Binding-site contacts:
Ligand atom O1P contacts residue ARG61 of chain 1.A at 2.9 Å (salt-bridge).
Ligand atom CA contacts residue ASN180 of chain 1.A at 3.3 Å.
Ligand atom NE contacts residue GLU19 of chain 1.A at 2.8 Å (salt-bridge).
Ligand atom N contacts residue GLU187 of chain 1.A at 2.6 Å (salt-bridge).
Ligand atom O2P contacts residue ARG134 of chain 1.A at 2.8 Å (salt-bridge).
Ligand atom OG contacts residue PEG1 of chain 1.G at 3.2 Å (h-bond).
Ligand atom O contacts residue UVZ1 of chain 1.C at 3.1 Å.
Ligand atom CD contacts residue PEG1 of chain 1.G at 2.9 Å.
Ligand atom NH2 contacts residue ASP220 of chain 1.A at 2.9 Å (salt-bridge).
Ligand atom O contacts residue UVZ1 of chain 1.C at 3.5 Å.
Ligand atom O contacts residue GLU187 of chain 1.A at 3.5 Å (salt-bridge).
Ligand atom CZ contacts residue ASP220 of chain 1.A at 3.5 Å.
Ligand atom NE contacts residue ASP220 of chain 1.A at 2.6 Å (salt-bridge).
Ligand atom N contacts residue ASN180 of chain 1.A at 2.9 Å (h-bond).
Ligand atom O contacts residue VAL51 of chain 1.A at 3.1 Å.
Ligand atom N contacts residue ASN231 of chain 1.A at 2.9 Å (h-bond).
Ligand atom O contacts residue ASN231 of chain 1.A at 2.9 Å (h-bond).
Ligand atom O2P contacts residue ARG61 of chain 1.A at 3.0 Å (salt-bridge).
Ligand atom CB contacts residue LEU234 of chain 1.A at 3.4 Å (hydrophobic).
Ligand atom NH1 contacts residue PEG1 of chain 1.G at 2.8 Å (h-bond).
Ligand atom CA contacts residue PEG1 of chain 1.G at 3.6 Å.
Ligand atom O3P contacts residue TYR135 of chain 1.A at 2.6 Å (h-bond).
Ligand atom CB contacts residue PEG1 of chain 1.G at 3.5 Å.
Ligand atom N contacts residue PEG1 of chain 1.G at 3.0 Å (h-bond).
Ligand atom CB contacts residue PEG1 of chain 1.G at 3.0 Å.
Ligand atom CB contacts residue ASN180 of chain 1.A at 3.2 Å.
Ligand atom C contacts residue VAL51 of chain 1.A at 3.6 Å (hydrophobic).
Ligand atom CB contacts residue ASN231 of chain 1.A at 2.5 Å.
Ligand atom NE contacts residue VAL51 of chain 1.A at 3.6 Å.
Ligand atom CA contacts residue GLU187 of chain 1.A at 3.5 Å.
Ligand atom CG contacts residue GLU19 of chain 1.A at 3.5 Å.
Ligand atom NH2 contacts residue GLU19 of chain 1.A at 2.9 Å (salt-bridge).
Ligand atom O contacts residue LEU179 of chain 1.A at 3.6 Å.
Ligand atom NH2 contacts residue LEU48 of chain 1.A at 3.4 Å.
Ligand atom N contacts residue LEU179 of chain 1.A at 3.5 Å.
Ligand atom O3P contacts residue ARG134 of chain 1.A at 2.9 Å (salt-bridge).
Ligand atom C contacts residue ASN180 of chain 1.A at 3.6 Å.
Ligand atom CG contacts residue PEG1 of chain 1.G at 3.5 Å.
Ligand atom N contacts residue PEG1 of chain 1.G at 3.2 Å (h-bond).
Ligand atom CD contacts residue ASP220 of chain 1.A at 3.4 Å.

Sequence of chain 1.A:
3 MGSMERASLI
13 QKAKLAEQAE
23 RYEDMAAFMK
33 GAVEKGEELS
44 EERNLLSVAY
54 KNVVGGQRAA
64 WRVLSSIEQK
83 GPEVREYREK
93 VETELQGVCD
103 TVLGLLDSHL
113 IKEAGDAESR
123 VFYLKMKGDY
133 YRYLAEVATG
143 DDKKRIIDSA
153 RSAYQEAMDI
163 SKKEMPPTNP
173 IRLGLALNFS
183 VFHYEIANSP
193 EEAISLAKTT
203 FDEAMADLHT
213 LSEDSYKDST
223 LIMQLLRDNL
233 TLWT

The small molecule below binds the protein below.
Small molecule (SMILES): CC[C@H](C)[C@H](NC(=O)[C@H](COP(=O)(O)O)NC(=O)CNC(=O)[C@H](C)N)C(=O)N1CCC[C@H]1C(=O)NCC(=O)N[C@@H](CCCN=C(N)N)C(=O)N[C@@H](CCCN=C(N)N)C(=O)N[C@@H](CO)C(=O)O